Binding-site contacts:
Ligand atom O contacts residue GLN9 of chain 2.A at 3.8 Å.
Ligand atom CD1 contacts residue THR119 of chain 1.A at 3.9 Å.
Ligand atom CG1 contacts residue THR11 of chain 2.A at 3.6 Å.
Ligand atom C contacts residue PHE10 of chain 2.A at 3.7 Å (hydrophobic).
Ligand atom CD contacts residue CYS7 of chain 2.A at 3.3 Å (hydrophobic).
Ligand atom CZ2 contacts residue PHE10 of chain 2.A at 3.9 Å (hydrophobic).
Ligand atom CZ3 contacts residue LEU94 of chain 1.A at 3.9 Å (hydrophobic).
Ligand atom CE3 contacts residue ILE8 of chain 2.A at 3.5 Å (hydrophobic).
Ligand atom CZ3 contacts residue PHE88 of chain 1.A at 3.8 Å (hydrophobic).
Ligand atom CH2 contacts residue LEU94 of chain 1.A at 3.9 Å (hydrophobic).
Ligand atom C contacts residue GLN9 of chain 2.A at 3.5 Å.
Ligand atom CE2 contacts residue THR119 of chain 1.A at 3.7 Å.
Ligand atom O contacts residue ILE8 of chain 2.A at 3.5 Å.
Ligand atom CG contacts residue CYS7 of chain 2.A at 3.8 Å (hydrophobic).
Ligand atom CH2 contacts residue PHE10 of chain 2.A at 3.9 Å (hydrophobic).
Ligand atom CE3 contacts residue PHE10 of chain 2.A at 3.6 Å (hydrophobic).
Ligand atom CB contacts residue GLN9 of chain 2.A at 3.9 Å.
Ligand atom CE3 contacts residue GLN9 of chain 2.A at 3.5 Å.
Ligand atom CB contacts residue ARG93 of chain 1.A at 3.6 Å.
Ligand atom CG contacts residue ARG93 of chain 1.A at 3.6 Å.
Ligand atom O contacts residue GLN9 of chain 2.A at 2.9 Å (h-bond).
Ligand atom NE1 contacts residue HIS115 of chain 1.A at 3.5 Å (h-bond).
Ligand atom CG2 contacts residue GLN9 of chain 2.A at 3.7 Å.
Ligand atom NE1 contacts residue PHE10 of chain 2.A at 3.4 Å.
Ligand atom CB contacts residue GLN9 of chain 2.A at 3.5 Å.
Ligand atom CD1 contacts residue PHE10 of chain 2.A at 3.8 Å (hydrophobic).
Ligand atom CZ2 contacts residue THR119 of chain 1.A at 3.8 Å.
Ligand atom N contacts residue GLN9 of chain 2.A at 2.9 Å (h-bond).
Ligand atom CZ2 contacts residue HIS115 of chain 1.A at 3.8 Å.
Ligand atom CG2 contacts residue THR11 of chain 2.A at 3.9 Å.
Ligand atom CD2 contacts residue PHE10 of chain 2.A at 3.8 Å (hydrophobic).
Ligand atom O contacts residue THR11 of chain 2.A at 3.0 Å (h-bond).
Ligand atom O contacts residue PHE10 of chain 2.A at 3.4 Å.
Ligand atom CZ3 contacts residue ILE8 of chain 2.A at 3.9 Å (hydrophobic).
Ligand atom CA contacts residue GLN9 of chain 2.A at 3.2 Å.
Ligand atom CE2 contacts residue PHE10 of chain 2.A at 3.5 Å (hydrophobic).
Ligand atom CZ3 contacts residue PHE10 of chain 2.A at 3.7 Å (hydrophobic).
Ligand atom CH2 contacts residue PHE88 of chain 1.A at 3.5 Å (hydrophobic).
Ligand atom CG contacts residue GLN9 of chain 2.A at 3.9 Å.
Ligand atom NE1 contacts residue THR119 of chain 1.A at 3.7 Å.

Sequence of chain 1.A:
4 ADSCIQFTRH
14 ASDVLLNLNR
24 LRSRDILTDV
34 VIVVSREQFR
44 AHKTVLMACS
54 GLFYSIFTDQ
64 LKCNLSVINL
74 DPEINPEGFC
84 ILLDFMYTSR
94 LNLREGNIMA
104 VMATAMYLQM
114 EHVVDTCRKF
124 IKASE

This protein binds this small molecule.
Small molecule (SMILES): CC[C@H](C)[C@H](NC(=O)[C@@H](NC(=O)[C@H](CC1=CN=C2CC=CC=C12)NC(C)=O)C(C)C)C(=O)N1CCC[C@H]1C(N)=O

Sequence of chain 2.A:
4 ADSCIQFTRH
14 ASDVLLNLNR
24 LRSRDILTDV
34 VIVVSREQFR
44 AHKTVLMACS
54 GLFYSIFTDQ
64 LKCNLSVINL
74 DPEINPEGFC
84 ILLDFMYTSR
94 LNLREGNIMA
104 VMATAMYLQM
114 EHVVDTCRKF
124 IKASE